Binding-site contacts:
Ligand atom C8 contacts residue ASN687 of chain 1.B at 3.6 Å.
Ligand atom C4 contacts residue ASN687 of chain 1.B at 4.3 Å.
Ligand atom C7 contacts residue PRO686 of chain 1.B at 4.2 Å (hydrophobic).
Ligand atom O7 contacts residue ASN687 of chain 1.B at 3.7 Å.
Ligand atom C8 contacts residue LYS484 of chain 1.B at 4.0 Å.
Ligand atom C7 contacts residue ASN687 of chain 1.B at 3.1 Å.
Ligand atom C3 contacts residue ASN687 of chain 1.B at 3.8 Å.
Ligand atom C2 contacts residue ASN687 of chain 1.B at 2.5 Å.
Ligand atom O7 contacts residue PRO686 of chain 1.B at 3.8 Å.
Ligand atom O5 contacts residue ASN687 of chain 1.B at 2.4 Å (h-bond).
Ligand atom C8 contacts residue PRO686 of chain 1.B at 3.7 Å (hydrophobic).
Ligand atom O5 contacts residue LYS487 of chain 1.B at 3.8 Å.
Ligand atom N2 contacts residue ASN687 of chain 1.B at 2.9 Å (h-bond).
Ligand atom C5 contacts residue ASN687 of chain 1.B at 3.7 Å.
Ligand atom C1 contacts residue ASN687 of chain 1.B at 1.4 Å.

Sequence of chain 1.B:
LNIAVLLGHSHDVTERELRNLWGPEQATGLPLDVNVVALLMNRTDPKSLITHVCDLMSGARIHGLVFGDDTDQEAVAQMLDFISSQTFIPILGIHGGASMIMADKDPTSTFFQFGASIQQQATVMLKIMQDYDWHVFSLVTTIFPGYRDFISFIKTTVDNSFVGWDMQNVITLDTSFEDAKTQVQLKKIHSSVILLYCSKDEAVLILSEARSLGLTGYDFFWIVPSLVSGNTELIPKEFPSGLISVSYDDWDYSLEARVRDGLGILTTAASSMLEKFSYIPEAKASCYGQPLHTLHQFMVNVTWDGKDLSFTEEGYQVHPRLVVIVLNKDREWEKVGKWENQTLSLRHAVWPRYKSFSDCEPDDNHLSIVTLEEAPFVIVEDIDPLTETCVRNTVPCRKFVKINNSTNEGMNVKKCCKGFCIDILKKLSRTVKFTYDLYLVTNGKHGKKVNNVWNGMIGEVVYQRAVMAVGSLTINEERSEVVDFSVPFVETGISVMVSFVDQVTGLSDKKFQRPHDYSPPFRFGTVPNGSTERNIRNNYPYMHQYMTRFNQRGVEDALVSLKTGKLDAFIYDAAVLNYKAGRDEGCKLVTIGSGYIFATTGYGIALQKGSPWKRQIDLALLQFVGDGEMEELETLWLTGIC

A protein and the small-molecule ligand that binds it are described below.
Small molecule (SMILES): CC(=O)N[C@H]1[C@H](O[C@H]2[C@H](O)[C@@H](NC(C)=O)CO[C@@H]2CO)O[C@H](CO)[C@@H](O)[C@@H]1O